The small molecule below binds the protein below.
Small molecule (SMILES): NC(=O)C[C@@H]1NC(=O)[C@H](CC(=O)O)NC(=O)[C@H](Cc2ccc(O)cc2)NC(=O)CNC(=O)[C@H](CCC(=O)O)NC(=O)[C@H](Cc2ccccc2)NC(=O)[C@@H]2COC/C=C/COC[C@H](NC1=O)C(=O)N[C@@H](C(N)=O)CSCC(=O)N2

Sequence of chain 1.E:
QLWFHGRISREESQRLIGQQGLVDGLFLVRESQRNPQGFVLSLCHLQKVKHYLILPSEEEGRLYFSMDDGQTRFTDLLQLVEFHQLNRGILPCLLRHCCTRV

Binding-site contacts:
Ligand atom CB contacts residue HIS67 of chain 1.E at 3.4 Å.
Ligand atom CB contacts residue MET83 of chain 1.E at 3.7 Å (hydrophobic).
Ligand atom O contacts residue ARG26 of chain 1.E at 2.8 Å (salt-bridge).
Ligand atom ND2 contacts residue LEU69 of chain 1.E at 2.9 Å (h-bond).
Ligand atom CD1 contacts residue ARG26 of chain 1.E at 3.6 Å.
Ligand atom CE2 contacts residue ARG50 of chain 1.E at 3.4 Å.
Ligand atom CG contacts residue LYS66 of chain 1.E at 3.5 Å.
Ligand atom OD1 contacts residue TYR68 of chain 1.E at 3.2 Å.
Ligand atom CE1 contacts residue ARG26 of chain 1.E at 3.8 Å.
Ligand atom OH contacts residue SER48 of chain 1.E at 3.7 Å.
Ligand atom C contacts residue TYR68 of chain 1.E at 3.9 Å (hydrophobic).
Ligand atom N contacts residue HIS67 of chain 1.E at 2.9 Å (h-bond).
Ligand atom CE1 contacts residue VAL56 of chain 1.E at 3.8 Å (hydrophobic).
Ligand atom N contacts residue TYR68 of chain 1.E at 3.7 Å.
Ligand atom OD1 contacts residue LEU69 of chain 1.E at 2.9 Å (h-bond).
Ligand atom OD2 contacts residue LYS66 of chain 1.E at 3.2 Å.
Ligand atom CA contacts residue HIS67 of chain 1.E at 3.8 Å.
Ligand atom CG contacts residue LEU69 of chain 1.E at 3.7 Å (hydrophobic).
Ligand atom CG contacts residue LEU69 of chain 1.E at 3.6 Å (hydrophobic).
Ligand atom CZ contacts residue LEU69 of chain 1.E at 3.8 Å (hydrophobic).
Ligand atom CA contacts residue HIS67 of chain 1.E at 3.5 Å.
Ligand atom CZ contacts residue ARG50 of chain 1.E at 3.7 Å.
Ligand atom OD2 contacts residue HIS67 of chain 1.E at 2.8 Å (h-bond).
Ligand atom CD1 contacts residue LEU69 of chain 1.E at 3.7 Å (hydrophobic).
Ligand atom OH contacts residue MLA1 of chain 1.X at 2.5 Å (h-bond).
Ligand atom CA contacts residue TYR68 of chain 1.E at 3.8 Å (hydrophobic).
Ligand atom CA contacts residue ARG50 of chain 1.E at 3.8 Å.
Ligand atom CG contacts residue HIS67 of chain 1.E at 3.8 Å.
Ligand atom OH contacts residue ASN51 of chain 1.E at 3.1 Å (h-bond).
Ligand atom CZ contacts residue MLA1 of chain 1.X at 3.5 Å.
Ligand atom O contacts residue TYR68 of chain 1.E at 3.8 Å.
Ligand atom CG contacts residue MET83 of chain 1.E at 3.6 Å (hydrophobic).
Ligand atom N2 contacts residue LYS66 of chain 1.E at 3.2 Å (salt-bridge).
Ligand atom CB contacts residue HIS67 of chain 1.E at 3.8 Å.
Ligand atom OD1 contacts residue LYS66 of chain 1.E at 3.7 Å.
Ligand atom OH contacts residue ARG50 of chain 1.E at 3.7 Å.
Ligand atom CB contacts residue LYS66 of chain 1.E at 3.6 Å.
Ligand atom C contacts residue HIS67 of chain 1.E at 3.6 Å.
Ligand atom CE1 contacts residue MLA1 of chain 1.X at 3.6 Å.
Ligand atom ND2 contacts residue MET83 of chain 1.E at 2.7 Å (h-bond).